Binding-site contacts:
Ligand atom N37 contacts residue TYR159 of chain 1.A at 3.0 Å.
Ligand atom C15 contacts residue ALA106 of chain 1.A at 3.7 Å (hydrophobic).
Ligand atom N37 contacts residue VAL105 of chain 1.A at 3.2 Å.
Ligand atom C47 contacts residue VAL105 of chain 1.A at 3.7 Å (hydrophobic).
Ligand atom C47 contacts residue PHE61 of chain 1.A at 3.5 Å (hydrophobic).
Ligand atom C3 contacts residue MET72 of chain 1.A at 3.2 Å (hydrophobic).
Ligand atom S43 contacts residue ASP60 of chain 1.A at 3.0 Å.
Ligand atom O39 contacts residue PHE155 of chain 1.A at 3.6 Å.
Ligand atom S27 contacts residue GLY102 of chain 1.A at 3.6 Å.
Ligand atom O38 contacts residue VAL105 of chain 1.A at 2.7 Å.
Ligand atom C20 contacts residue TYR65 of chain 1.A at 3.3 Å (hydrophobic).
Ligand atom C6 contacts residue ALA106 of chain 1.A at 3.1 Å (hydrophobic).
Ligand atom C44 contacts residue ALA57 of chain 1.A at 3.1 Å (hydrophobic).
Ligand atom O39 contacts residue TYR159 of chain 1.A at 3.0 Å.
Ligand atom C49 contacts residue ALA57 of chain 1.A at 2.9 Å (hydrophobic).
Ligand atom C1 contacts residue PHE110 of chain 1.A at 3.6 Å (hydrophobic).
Ligand atom C10 contacts residue GLU93 of chain 1.A at 3.0 Å.
Ligand atom O39 contacts residue VAL105 of chain 1.A at 3.6 Å.
Ligand atom C33 contacts residue TYR159 of chain 1.A at 3.2 Å (hydrophobic).
Ligand atom O30 contacts residue GLY102 of chain 1.A at 3.0 Å.
Ligand atom C48 contacts residue VAL105 of chain 1.A at 3.2 Å (hydrophobic).
Ligand atom C2 contacts residue PHE69 of chain 1.A at 3.2 Å (hydrophobic).
Ligand atom C48 contacts residue ALA57 of chain 1.A at 3.7 Å (hydrophobic).
Ligand atom S11 contacts residue GLU93 of chain 1.A at 2.8 Å (salt-bridge).
Ligand atom C2 contacts residue MET72 of chain 1.A at 3.6 Å (hydrophobic).
Ligand atom C3 contacts residue PHE110 of chain 1.A at 3.5 Å (hydrophobic).
Ligand atom C45 contacts residue ASP60 of chain 1.A at 3.7 Å.
Ligand atom C2 contacts residue PHE110 of chain 1.A at 3.5 Å (hydrophobic).
Ligand atom C32 contacts residue TYR159 of chain 1.A at 3.5 Å (hydrophobic).
Ligand atom C1 contacts residue PHE69 of chain 1.A at 3.2 Å (hydrophobic).
Ligand atom C9 contacts residue GLU93 of chain 1.A at 3.0 Å.
Ligand atom C23 contacts residue GLY102 of chain 1.A at 2.9 Å.
Ligand atom C5 contacts residue ALA106 of chain 1.A at 3.2 Å (hydrophobic).
Ligand atom O38 contacts residue TRP101 of chain 1.A at 3.0 Å (h-bond).
Ligand atom S43 contacts residue ALA57 of chain 1.A at 3.3 Å (h-bond).
Ligand atom C21 contacts residue TYR65 of chain 1.A at 2.9 Å (hydrophobic).
Ligand atom O38 contacts residue TYR159 of chain 1.A at 3.2 Å.
Ligand atom N14 contacts residue LEU94 of chain 1.A at 3.1 Å.
Ligand atom N26 contacts residue GLY102 of chain 1.A at 3.1 Å (h-bond).
Ligand atom C44 contacts residue ASP60 of chain 1.A at 3.6 Å.

Sequence of chain 1.A:
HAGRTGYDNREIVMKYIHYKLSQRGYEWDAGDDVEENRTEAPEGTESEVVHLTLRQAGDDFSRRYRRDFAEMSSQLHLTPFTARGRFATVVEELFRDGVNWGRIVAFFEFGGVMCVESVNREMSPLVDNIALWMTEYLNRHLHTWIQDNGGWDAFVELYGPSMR

A protein and the small-molecule ligand that binds it are described below.
Small molecule (SMILES): O=C(NS(=O)(=O)c1ccc(NCCSc2ccccc2)c([N+](=O)[O-])c1)c1ccc(-c2ccc3sc(CCc4ccccc4)nc3c2)cc1